Sequence of chain 1.C:
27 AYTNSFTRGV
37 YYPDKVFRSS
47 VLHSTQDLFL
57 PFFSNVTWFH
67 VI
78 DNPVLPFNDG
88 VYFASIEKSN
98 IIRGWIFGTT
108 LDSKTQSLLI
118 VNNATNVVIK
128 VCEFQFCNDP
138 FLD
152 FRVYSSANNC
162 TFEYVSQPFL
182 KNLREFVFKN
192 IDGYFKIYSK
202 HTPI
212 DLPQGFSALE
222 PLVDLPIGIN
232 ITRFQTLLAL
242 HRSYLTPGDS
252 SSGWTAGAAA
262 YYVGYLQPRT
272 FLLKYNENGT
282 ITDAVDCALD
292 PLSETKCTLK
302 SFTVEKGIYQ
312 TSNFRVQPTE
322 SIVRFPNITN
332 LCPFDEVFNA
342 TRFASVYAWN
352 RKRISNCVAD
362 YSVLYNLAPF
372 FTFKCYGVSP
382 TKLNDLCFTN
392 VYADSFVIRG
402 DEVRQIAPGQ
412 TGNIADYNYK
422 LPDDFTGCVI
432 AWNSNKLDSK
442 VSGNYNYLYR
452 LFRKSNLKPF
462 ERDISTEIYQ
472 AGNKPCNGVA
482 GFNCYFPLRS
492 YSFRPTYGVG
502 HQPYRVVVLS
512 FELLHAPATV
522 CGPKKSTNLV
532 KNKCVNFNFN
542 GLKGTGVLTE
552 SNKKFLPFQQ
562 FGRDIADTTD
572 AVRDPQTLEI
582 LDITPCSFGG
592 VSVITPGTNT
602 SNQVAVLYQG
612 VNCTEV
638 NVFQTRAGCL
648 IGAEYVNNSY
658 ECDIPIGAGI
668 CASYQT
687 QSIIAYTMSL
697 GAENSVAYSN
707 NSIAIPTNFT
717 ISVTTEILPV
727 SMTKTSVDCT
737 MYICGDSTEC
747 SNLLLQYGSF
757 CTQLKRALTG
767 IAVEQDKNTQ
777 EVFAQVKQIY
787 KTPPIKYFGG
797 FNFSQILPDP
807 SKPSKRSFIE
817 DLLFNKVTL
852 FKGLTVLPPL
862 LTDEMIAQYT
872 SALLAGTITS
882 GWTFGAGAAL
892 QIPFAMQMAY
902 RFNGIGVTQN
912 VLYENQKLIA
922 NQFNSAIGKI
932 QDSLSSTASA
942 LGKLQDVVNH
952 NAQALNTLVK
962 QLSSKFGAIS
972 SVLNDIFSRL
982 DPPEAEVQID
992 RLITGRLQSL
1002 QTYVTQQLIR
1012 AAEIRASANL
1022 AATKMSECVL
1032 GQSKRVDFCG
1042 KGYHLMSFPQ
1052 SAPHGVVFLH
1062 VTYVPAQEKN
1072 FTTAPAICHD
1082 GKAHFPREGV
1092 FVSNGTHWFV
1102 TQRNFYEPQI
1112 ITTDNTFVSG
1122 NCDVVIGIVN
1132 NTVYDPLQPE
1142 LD

Binding-site contacts:
Ligand atom C4 contacts residue ASN160 of chain 1.C at 4.2 Å.
Ligand atom C5 contacts residue ASN160 of chain 1.C at 3.7 Å.
Ligand atom C8 contacts residue ASN160 of chain 1.C at 4.3 Å.
Ligand atom N2 contacts residue ASN160 of chain 1.C at 2.9 Å (h-bond).
Ligand atom C8 contacts residue ALA158 of chain 1.C at 4.2 Å (hydrophobic).
Ligand atom C8 contacts residue ASN159 of chain 1.C at 4.3 Å.
Ligand atom C7 contacts residue ASN160 of chain 1.C at 3.1 Å.
Ligand atom C1 contacts residue ASN160 of chain 1.C at 1.4 Å.
Ligand atom C8 contacts residue GLU130 of chain 1.C at 3.6 Å.
Ligand atom O5 contacts residue ASN160 of chain 1.C at 2.4 Å (h-bond).
Ligand atom C8 contacts residue SER110 of chain 1.C at 3.6 Å.
Ligand atom O7 contacts residue ASN160 of chain 1.C at 3.0 Å (h-bond).
Ligand atom C2 contacts residue ASN160 of chain 1.C at 2.5 Å.
Ligand atom C3 contacts residue ASN160 of chain 1.C at 3.8 Å.

The protein below binds the small molecule below.
Small molecule (SMILES): CC(=O)N[C@@H]1[C@@H](O)[C@H](O)[C@@H](CO)O[C@H]1O